Sequence of chain 14.A:
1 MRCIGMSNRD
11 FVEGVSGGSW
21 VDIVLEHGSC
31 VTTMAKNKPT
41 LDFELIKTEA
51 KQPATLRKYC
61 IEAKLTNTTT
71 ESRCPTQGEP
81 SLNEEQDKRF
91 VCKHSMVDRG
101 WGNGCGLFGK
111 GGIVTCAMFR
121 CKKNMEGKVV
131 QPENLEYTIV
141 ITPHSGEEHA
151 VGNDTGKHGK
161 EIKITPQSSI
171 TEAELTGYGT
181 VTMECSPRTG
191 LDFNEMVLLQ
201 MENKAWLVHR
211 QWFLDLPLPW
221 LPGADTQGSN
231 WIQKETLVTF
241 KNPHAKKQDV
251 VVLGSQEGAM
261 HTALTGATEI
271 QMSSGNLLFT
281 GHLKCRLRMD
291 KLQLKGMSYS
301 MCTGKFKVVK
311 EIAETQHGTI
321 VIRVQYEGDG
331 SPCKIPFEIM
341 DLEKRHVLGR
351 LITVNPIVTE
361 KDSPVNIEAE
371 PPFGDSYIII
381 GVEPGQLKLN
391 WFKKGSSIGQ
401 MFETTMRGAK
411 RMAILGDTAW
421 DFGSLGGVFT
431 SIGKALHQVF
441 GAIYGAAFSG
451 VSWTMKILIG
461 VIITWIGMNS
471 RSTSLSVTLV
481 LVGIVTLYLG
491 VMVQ

Binding-site contacts:
Ligand atom C3 contacts residue ASN67 of chain 14.A at 3.8 Å.
Ligand atom O7 contacts residue MET118 of chain 14.A at 3.5 Å.
Ligand atom C2 contacts residue ASN67 of chain 14.A at 2.5 Å.
Ligand atom C5 contacts residue ASN67 of chain 14.A at 3.7 Å.
Ligand atom C1 contacts residue ASN67 of chain 14.A at 1.4 Å.
Ligand atom O5 contacts residue ASN67 of chain 14.A at 2.4 Å (h-bond).
Ligand atom C8 contacts residue ASN67 of chain 14.A at 4.0 Å.
Ligand atom C8 contacts residue PHE90 of chain 14.A at 4.0 Å (hydrophobic).
Ligand atom C7 contacts residue MET118 of chain 14.A at 4.0 Å (hydrophobic).
Ligand atom N2 contacts residue ASN67 of chain 14.A at 2.9 Å (h-bond).
Ligand atom O7 contacts residue ASN67 of chain 14.A at 3.0 Å (h-bond).
Ligand atom C4 contacts residue ASN67 of chain 14.A at 4.2 Å.
Ligand atom C8 contacts residue MET118 of chain 14.A at 3.8 Å (hydrophobic).
Ligand atom C7 contacts residue ASN67 of chain 14.A at 3.2 Å.

The protein below binds the small molecule below.
Small molecule (SMILES): CC(=O)N[C@@H]1[C@@H](O)[C@H](O)[C@@H](CO)O[C@H]1O